The protein below binds the small molecule below.
Small molecule (SMILES): Cn1cnc(Cn2c(=O)nc(Nc3cc4cn(C)nc4cc3Cl)n(Cc3cc(F)c(F)cc3F)c2=O)n1

Binding-site contacts:
Ligand atom C29 contacts residue HIS39 of chain 1.B at 3.4 Å.
Ligand atom C03 contacts residue PHE137 of chain 1.B at 3.4 Å (hydrophobic).
Ligand atom C18 contacts residue SER22 of chain 1.B at 3.4 Å.
Ligand atom C34 contacts residue HIS39 of chain 1.B at 3.7 Å.
Ligand atom F33 contacts residue CYS142 of chain 1.B at 3.5 Å.
Ligand atom N19 contacts residue VAL24 of chain 1.B at 3.0 Å (h-bond).
Ligand atom N02 contacts residue GLU164 of chain 1.B at 3.6 Å (salt-bridge).
Ligand atom O09 contacts residue ALA141 of chain 1.B at 3.0 Å (h-bond).
Ligand atom F31 contacts residue ASP185 of chain 1.B at 2.8 Å.
Ligand atom C01 contacts residue ASN139 of chain 1.B at 3.6 Å.
Ligand atom C01 contacts residue GLU164 of chain 1.B at 3.5 Å.
Ligand atom C06 contacts residue GLN162 of chain 1.B at 3.6 Å.
Ligand atom C34 contacts residue GLN162 of chain 1.B at 3.5 Å.
Ligand atom C21 contacts residue THR23 of chain 1.B at 3.6 Å.
Ligand atom F31 contacts residue GLN186 of chain 1.B at 3.4 Å.
Ligand atom F33 contacts residue GLN162 of chain 1.B at 3.3 Å.
Ligand atom C03 contacts residue GLU164 of chain 1.B at 3.1 Å.
Ligand atom F28 contacts residue PRO187 of chain 1.B at 3.7 Å.
Ligand atom C32 contacts residue ILE163 of chain 1.B at 3.5 Å (hydrophobic).
Ligand atom F31 contacts residue TYR51 of chain 1.B at 3.4 Å.
Ligand atom CL2 contacts residue CYS142 of chain 1.B at 3.5 Å.
Ligand atom C05 contacts residue HIS161 of chain 1.B at 3.7 Å.
Ligand atom N04 contacts residue HIS161 of chain 1.B at 3.0 Å (h-bond).
Ligand atom O36 contacts residue GLN162 of chain 1.B at 3.4 Å (h-bond).
Ligand atom O36 contacts residue ILE163 of chain 1.B at 3.4 Å.
Ligand atom C32 contacts residue HIS39 of chain 1.B at 3.3 Å.
Ligand atom O09 contacts residue CYS142 of chain 1.B at 3.0 Å (h-bond).
Ligand atom C32 contacts residue GLN162 of chain 1.B at 3.7 Å.
Ligand atom C29 contacts residue ILE163 of chain 1.B at 3.7 Å (hydrophobic).
Ligand atom C06 contacts residue HIS161 of chain 1.B at 3.6 Å.
Ligand atom C21 contacts residue VAL24 of chain 1.B at 3.1 Å (hydrophobic).
Ligand atom CL2 contacts residue HIS39 of chain 1.B at 3.5 Å.
Ligand atom O09 contacts residue GLY140 of chain 1.B at 2.9 Å (h-bond).
Ligand atom O36 contacts residue GLU164 of chain 1.B at 3.7 Å.
Ligand atom N04 contacts residue PHE137 of chain 1.B at 3.5 Å.
Ligand atom C30 contacts residue HIS39 of chain 1.B at 3.2 Å.
Ligand atom F33 contacts residue HIS39 of chain 1.B at 3.2 Å.
Ligand atom C20 contacts residue VAL24 of chain 1.B at 3.4 Å (hydrophobic).
Ligand atom C30 contacts residue ILE163 of chain 1.B at 3.5 Å (hydrophobic).
Ligand atom F31 contacts residue HIS39 of chain 1.B at 3.2 Å.

Sequence of chain 1.B:
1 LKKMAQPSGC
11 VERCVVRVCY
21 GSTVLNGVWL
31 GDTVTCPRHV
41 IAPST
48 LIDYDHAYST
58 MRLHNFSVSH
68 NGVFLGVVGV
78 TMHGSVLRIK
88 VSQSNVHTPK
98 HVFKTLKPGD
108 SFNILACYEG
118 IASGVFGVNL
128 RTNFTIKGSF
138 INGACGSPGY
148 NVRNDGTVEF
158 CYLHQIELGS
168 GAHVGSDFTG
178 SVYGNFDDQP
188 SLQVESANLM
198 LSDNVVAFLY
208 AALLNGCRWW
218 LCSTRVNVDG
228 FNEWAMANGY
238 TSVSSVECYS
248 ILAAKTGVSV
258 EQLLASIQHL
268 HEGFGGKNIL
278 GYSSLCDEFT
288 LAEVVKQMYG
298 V